The small molecule below binds the protein below.
Small molecule (SMILES): CC(=O)N[C@H]1[C@H](O[C@H]2[C@H](O)[C@@H](NC(C)=O)CO[C@@H]2CO)O[C@H](CO)[C@@H](O)[C@@H]1O

Binding-site contacts:
Ligand atom C6 contacts residue TYR124 of chain 1.B at 3.9 Å (hydrophobic).
Ligand atom C3 contacts residue ASN135 of chain 1.B at 3.8 Å.
Ligand atom C5 contacts residue ASN135 of chain 1.B at 3.7 Å.
Ligand atom O5 contacts residue ASN135 of chain 1.B at 2.4 Å (h-bond).
Ligand atom C8 contacts residue TYR124 of chain 1.B at 3.5 Å (hydrophobic).
Ligand atom C7 contacts residue ASN135 of chain 1.B at 3.5 Å.
Ligand atom C5 contacts residue TYR124 of chain 1.B at 4.3 Å (hydrophobic).
Ligand atom O7 contacts residue ASN135 of chain 1.B at 3.7 Å.
Ligand atom O7 contacts residue PHE54 of chain 1.B at 3.5 Å.
Ligand atom C1 contacts residue ASN135 of chain 1.B at 1.4 Å.
Ligand atom C8 contacts residue GLU56 of chain 1.B at 3.7 Å.
Ligand atom O7 contacts residue ARG72 of chain 1.B at 3.4 Å (salt-bridge).
Ligand atom C7 contacts residue PHE54 of chain 1.B at 4.3 Å (hydrophobic).
Ligand atom C4 contacts residue ASN135 of chain 1.B at 4.2 Å.
Ligand atom C8 contacts residue ARG72 of chain 1.B at 4.2 Å.
Ligand atom C8 contacts residue PHE54 of chain 1.B at 4.4 Å (hydrophobic).
Ligand atom C8 contacts residue LEU126 of chain 1.B at 4.0 Å (hydrophobic).
Ligand atom C2 contacts residue ASN135 of chain 1.B at 2.4 Å.
Ligand atom C7 contacts residue ARG72 of chain 1.B at 4.1 Å.
Ligand atom N2 contacts residue ASN135 of chain 1.B at 2.9 Å (h-bond).

Sequence of chain 1.B:
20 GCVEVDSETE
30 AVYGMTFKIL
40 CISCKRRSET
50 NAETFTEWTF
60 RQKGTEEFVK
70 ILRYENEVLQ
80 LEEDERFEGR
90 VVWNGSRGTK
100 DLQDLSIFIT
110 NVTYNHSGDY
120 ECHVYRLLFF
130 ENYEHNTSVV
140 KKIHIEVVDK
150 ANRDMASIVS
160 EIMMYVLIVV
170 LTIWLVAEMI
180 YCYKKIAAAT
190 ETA